Sequence of chain 1.B:
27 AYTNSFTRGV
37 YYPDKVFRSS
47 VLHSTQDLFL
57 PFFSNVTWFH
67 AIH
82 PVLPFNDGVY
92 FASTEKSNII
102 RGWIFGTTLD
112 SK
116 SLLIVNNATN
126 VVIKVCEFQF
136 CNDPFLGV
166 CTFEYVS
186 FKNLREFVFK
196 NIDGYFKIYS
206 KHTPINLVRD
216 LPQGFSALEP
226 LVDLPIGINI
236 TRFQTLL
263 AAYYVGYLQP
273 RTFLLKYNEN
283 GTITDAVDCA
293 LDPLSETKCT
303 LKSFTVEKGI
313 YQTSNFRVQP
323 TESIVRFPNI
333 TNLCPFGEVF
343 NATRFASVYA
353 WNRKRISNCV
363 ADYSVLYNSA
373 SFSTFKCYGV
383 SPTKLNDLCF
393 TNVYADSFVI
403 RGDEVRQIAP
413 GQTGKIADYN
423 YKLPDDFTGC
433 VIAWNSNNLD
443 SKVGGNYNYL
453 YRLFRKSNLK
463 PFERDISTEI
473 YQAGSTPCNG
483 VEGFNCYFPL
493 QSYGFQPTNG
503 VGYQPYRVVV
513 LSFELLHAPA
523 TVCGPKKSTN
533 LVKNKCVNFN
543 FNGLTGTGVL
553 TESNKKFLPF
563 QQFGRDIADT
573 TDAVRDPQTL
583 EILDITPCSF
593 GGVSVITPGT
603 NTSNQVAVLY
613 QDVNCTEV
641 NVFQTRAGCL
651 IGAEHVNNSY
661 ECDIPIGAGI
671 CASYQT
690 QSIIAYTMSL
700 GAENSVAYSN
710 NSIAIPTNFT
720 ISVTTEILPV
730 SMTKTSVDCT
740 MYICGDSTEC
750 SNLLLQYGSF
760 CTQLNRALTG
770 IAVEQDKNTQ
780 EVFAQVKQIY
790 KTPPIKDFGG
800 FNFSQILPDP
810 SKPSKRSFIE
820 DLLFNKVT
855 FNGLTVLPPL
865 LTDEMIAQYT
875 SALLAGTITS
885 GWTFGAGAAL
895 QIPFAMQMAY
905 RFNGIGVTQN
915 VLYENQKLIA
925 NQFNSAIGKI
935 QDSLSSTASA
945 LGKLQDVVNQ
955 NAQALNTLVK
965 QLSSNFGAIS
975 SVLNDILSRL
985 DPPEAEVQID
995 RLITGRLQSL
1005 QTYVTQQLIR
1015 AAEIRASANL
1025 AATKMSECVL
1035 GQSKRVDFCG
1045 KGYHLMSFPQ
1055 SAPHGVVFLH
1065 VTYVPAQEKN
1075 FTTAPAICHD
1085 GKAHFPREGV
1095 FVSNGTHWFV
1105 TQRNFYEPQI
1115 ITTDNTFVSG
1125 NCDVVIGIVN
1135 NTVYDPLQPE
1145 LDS

The small molecule below binds the protein below.
Small molecule (SMILES): CC(=O)N[C@H]1[C@H](O[C@H]2[C@H](O)[C@@H](NC(C)=O)CO[C@@H]2CO)O[C@H](CO)[C@@H](O)[C@@H]1O

Sequence of chain 1.C:
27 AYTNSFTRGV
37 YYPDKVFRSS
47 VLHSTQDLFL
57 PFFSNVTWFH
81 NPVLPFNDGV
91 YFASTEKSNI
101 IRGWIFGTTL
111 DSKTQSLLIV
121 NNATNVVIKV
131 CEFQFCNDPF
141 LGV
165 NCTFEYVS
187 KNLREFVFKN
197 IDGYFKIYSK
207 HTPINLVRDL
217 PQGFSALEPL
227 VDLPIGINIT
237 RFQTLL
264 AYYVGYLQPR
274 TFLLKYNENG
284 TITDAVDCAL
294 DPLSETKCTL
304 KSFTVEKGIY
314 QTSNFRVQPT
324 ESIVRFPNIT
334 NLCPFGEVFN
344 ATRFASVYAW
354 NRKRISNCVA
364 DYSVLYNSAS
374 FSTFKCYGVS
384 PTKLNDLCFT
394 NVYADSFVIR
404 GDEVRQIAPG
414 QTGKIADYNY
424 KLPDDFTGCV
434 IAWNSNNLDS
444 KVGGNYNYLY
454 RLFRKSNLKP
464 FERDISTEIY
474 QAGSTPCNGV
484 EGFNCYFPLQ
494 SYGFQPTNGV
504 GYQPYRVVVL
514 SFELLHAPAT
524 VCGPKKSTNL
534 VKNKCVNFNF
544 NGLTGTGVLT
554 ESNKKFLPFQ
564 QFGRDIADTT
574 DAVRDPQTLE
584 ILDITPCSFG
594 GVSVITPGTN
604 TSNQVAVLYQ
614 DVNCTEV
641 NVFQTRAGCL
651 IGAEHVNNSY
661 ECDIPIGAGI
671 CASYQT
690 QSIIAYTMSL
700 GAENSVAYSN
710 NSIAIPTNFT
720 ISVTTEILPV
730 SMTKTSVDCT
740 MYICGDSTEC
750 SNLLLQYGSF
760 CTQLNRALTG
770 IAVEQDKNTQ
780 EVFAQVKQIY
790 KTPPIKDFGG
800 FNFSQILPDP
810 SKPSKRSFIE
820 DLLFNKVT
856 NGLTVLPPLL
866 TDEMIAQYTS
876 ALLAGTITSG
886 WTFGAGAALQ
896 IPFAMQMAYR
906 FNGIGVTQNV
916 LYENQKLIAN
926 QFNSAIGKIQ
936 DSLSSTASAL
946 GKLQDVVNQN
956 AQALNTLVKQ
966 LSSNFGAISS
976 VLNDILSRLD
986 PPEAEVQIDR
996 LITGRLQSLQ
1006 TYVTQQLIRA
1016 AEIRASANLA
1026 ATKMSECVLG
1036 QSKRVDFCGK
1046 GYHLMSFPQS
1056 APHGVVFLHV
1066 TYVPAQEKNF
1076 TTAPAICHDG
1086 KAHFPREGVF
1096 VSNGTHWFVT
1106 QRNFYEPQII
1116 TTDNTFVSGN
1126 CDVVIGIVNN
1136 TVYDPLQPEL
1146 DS

Binding-site contacts:
Ligand atom C2 contacts residue ASN1074 of chain 1.C at 2.4 Å.
Ligand atom O7 contacts residue GLU1072 of chain 1.C at 4.4 Å.
Ligand atom O4 contacts residue ALA706 of chain 1.C at 3.7 Å.
Ligand atom C5 contacts residue ASN1074 of chain 1.C at 3.6 Å.
Ligand atom C1 contacts residue ALA706 of chain 1.C at 4.5 Å (hydrophobic).
Ligand atom O6 contacts residue ASN1074 of chain 1.C at 4.2 Å.
Ligand atom C5 contacts residue ALA706 of chain 1.C at 3.7 Å (hydrophobic).
Ligand atom C1 contacts residue GLN895 of chain 1.B at 3.9 Å.
Ligand atom C1 contacts residue ASN1074 of chain 1.C at 1.4 Å.
Ligand atom C3 contacts residue ASN1074 of chain 1.C at 3.7 Å.
Ligand atom C7 contacts residue GLU1072 of chain 1.C at 4.3 Å.
Ligand atom C4 contacts residue ASN1074 of chain 1.C at 4.2 Å.
Ligand atom C7 contacts residue ASN1074 of chain 1.C at 3.2 Å.
Ligand atom O5 contacts residue ASN1074 of chain 1.C at 2.2 Å (h-bond).
Ligand atom O5 contacts residue ALA706 of chain 1.C at 4.4 Å.
Ligand atom C8 contacts residue LYS1073 of chain 1.C at 4.4 Å.
Ligand atom C4 contacts residue ALA706 of chain 1.C at 4.1 Å (hydrophobic).
Ligand atom C8 contacts residue ASN1074 of chain 1.C at 4.4 Å.
Ligand atom C8 contacts residue GLU1072 of chain 1.C at 3.2 Å.
Ligand atom N2 contacts residue ASN1074 of chain 1.C at 2.9 Å (h-bond).
Ligand atom O7 contacts residue ASN1074 of chain 1.C at 3.2 Å (h-bond).